Binding-site contacts:
Ligand atom C1 contacts residue ASN341 of chain 1.A at 1.4 Å.
Ligand atom O5 contacts residue SER338 of chain 1.A at 4.3 Å.
Ligand atom C8 contacts residue ASN342 of chain 1.A at 4.1 Å.
Ligand atom C8 contacts residue ASN341 of chain 1.A at 3.5 Å.
Ligand atom C1 contacts residue GLY336 of chain 1.A at 3.9 Å.
Ligand atom C7 contacts residue ASN342 of chain 1.A at 4.1 Å.
Ligand atom C3 contacts residue ASN341 of chain 1.A at 3.9 Å.
Ligand atom N2 contacts residue ASN341 of chain 1.A at 3.0 Å (h-bond).
Ligand atom C7 contacts residue ASN341 of chain 1.A at 3.6 Å.
Ligand atom C2 contacts residue ASN341 of chain 1.A at 2.5 Å.
Ligand atom O5 contacts residue GLY336 of chain 1.A at 4.5 Å.
Ligand atom O7 contacts residue ASN341 of chain 1.A at 4.5 Å.
Ligand atom O5 contacts residue ASN341 of chain 1.A at 2.4 Å (h-bond).
Ligand atom C5 contacts residue ASN341 of chain 1.A at 3.7 Å.
Ligand atom O7 contacts residue ASN342 of chain 1.A at 3.6 Å (h-bond).
Ligand atom C4 contacts residue ASN341 of chain 1.A at 4.3 Å.

Sequence of chain 1.A:
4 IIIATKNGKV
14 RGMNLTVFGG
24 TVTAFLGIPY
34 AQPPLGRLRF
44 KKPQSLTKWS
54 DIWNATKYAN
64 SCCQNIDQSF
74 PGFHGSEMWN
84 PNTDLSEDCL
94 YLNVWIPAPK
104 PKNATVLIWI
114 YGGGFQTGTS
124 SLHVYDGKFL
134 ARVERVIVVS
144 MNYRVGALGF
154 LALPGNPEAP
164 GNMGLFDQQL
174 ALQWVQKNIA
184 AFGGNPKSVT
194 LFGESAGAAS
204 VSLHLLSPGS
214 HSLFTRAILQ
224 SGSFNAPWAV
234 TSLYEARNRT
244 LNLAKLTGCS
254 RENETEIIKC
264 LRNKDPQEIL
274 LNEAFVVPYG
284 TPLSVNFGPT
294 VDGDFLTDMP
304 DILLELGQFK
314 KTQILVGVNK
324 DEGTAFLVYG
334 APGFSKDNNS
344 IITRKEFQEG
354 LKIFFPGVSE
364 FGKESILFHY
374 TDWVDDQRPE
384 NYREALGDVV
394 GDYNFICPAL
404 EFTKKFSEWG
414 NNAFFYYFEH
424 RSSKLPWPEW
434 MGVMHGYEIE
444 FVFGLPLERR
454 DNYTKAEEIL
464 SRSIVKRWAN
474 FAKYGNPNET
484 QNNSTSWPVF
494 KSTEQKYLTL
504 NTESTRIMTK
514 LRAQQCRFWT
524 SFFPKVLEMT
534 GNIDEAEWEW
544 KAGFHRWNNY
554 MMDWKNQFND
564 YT

A protein and the small-molecule ligand that binds it are described below.
Small molecule (SMILES): CC(=O)N[C@@H]1[C@@H](O)[C@H](O)[C@@H](CO)O[C@H]1O